Sequence of chain 1.B:
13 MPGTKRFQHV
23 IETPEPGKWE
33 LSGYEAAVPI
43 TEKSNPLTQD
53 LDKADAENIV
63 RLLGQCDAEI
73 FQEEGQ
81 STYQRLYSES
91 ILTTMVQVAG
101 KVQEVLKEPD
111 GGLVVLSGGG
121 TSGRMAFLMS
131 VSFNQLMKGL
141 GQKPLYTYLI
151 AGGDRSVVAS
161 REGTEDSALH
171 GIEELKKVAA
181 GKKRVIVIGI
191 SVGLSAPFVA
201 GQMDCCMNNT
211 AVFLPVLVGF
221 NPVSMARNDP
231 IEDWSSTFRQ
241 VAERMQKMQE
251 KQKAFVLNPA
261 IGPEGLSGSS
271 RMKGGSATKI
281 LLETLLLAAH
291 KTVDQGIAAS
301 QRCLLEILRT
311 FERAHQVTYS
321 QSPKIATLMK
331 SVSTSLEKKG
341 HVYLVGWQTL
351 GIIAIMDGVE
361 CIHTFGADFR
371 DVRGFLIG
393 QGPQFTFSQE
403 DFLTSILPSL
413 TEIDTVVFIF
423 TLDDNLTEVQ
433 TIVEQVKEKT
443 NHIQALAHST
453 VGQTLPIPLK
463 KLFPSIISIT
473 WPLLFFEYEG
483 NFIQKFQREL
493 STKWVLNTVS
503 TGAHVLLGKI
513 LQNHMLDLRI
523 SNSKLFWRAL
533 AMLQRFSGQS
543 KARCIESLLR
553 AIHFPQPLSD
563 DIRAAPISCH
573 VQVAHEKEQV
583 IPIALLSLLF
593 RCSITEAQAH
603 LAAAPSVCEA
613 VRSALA

Binding-site contacts:
Ligand atom C5 contacts residue GLY120 of chain 1.B at 4.0 Å.
Ligand atom C5 contacts residue GLU165 of chain 1.B at 3.3 Å.
Ligand atom O1P contacts residue VAL192 of chain 1.B at 3.0 Å (h-bond).
Ligand atom O4 contacts residue GLY119 of chain 1.B at 4.0 Å.
Ligand atom O5 contacts residue GLU165 of chain 1.B at 2.5 Å (salt-bridge).
Ligand atom P contacts residue LYS526 of chain 1.B at 3.9 Å.
Ligand atom O6 contacts residue LYS526 of chain 1.B at 3.0 Å (salt-bridge).
Ligand atom O3 contacts residue GLU162 of chain 1.B at 2.6 Å (salt-bridge).
Ligand atom O3 contacts residue GLY120 of chain 1.B at 3.6 Å.
Ligand atom O3P contacts residue VAL192 of chain 1.B at 3.7 Å.
Ligand atom O4 contacts residue SER122 of chain 1.B at 4.0 Å.
Ligand atom C6 contacts residue GLU165 of chain 1.B at 3.7 Å.
Ligand atom O2P contacts residue VAL192 of chain 1.B at 2.9 Å (h-bond).
Ligand atom O1 contacts residue SER269 of chain 1.B at 3.5 Å.
Ligand atom P contacts residue VAL192 of chain 1.B at 3.3 Å.
Ligand atom O4 contacts residue THR121 of chain 1.B at 2.9 Å (h-bond).
Ligand atom C4 contacts residue SER270 of chain 1.B at 4.0 Å.
Ligand atom O2 contacts residue HIS363 of chain 1.B at 2.9 Å (h-bond).
Ligand atom C1 contacts residue ARG271 of chain 1.B at 3.5 Å.
Ligand atom O2 contacts residue GLU162 of chain 1.B at 3.6 Å (salt-bridge).
Ligand atom O3P contacts residue SER191 of chain 1.B at 2.2 Å (h-bond).
Ligand atom C5 contacts residue LYS526 of chain 1.B at 3.8 Å.
Ligand atom O1P contacts residue SER191 of chain 1.B at 3.3 Å (h-bond).
Ligand atom O3 contacts residue THR121 of chain 1.B at 3.9 Å.
Ligand atom O1P contacts residue LYS526 of chain 1.B at 3.6 Å.
Ligand atom C3 contacts residue GLU162 of chain 1.B at 3.5 Å.
Ligand atom O1 contacts residue SER270 of chain 1.B at 3.3 Å (h-bond).
Ligand atom O3 contacts residue HIS363 of chain 1.B at 4.1 Å.
Ligand atom O4 contacts residue GLY120 of chain 1.B at 3.6 Å.
Ligand atom C6 contacts residue GLY119 of chain 1.B at 3.5 Å.
Ligand atom O2P contacts residue SER122 of chain 1.B at 2.6 Å (h-bond).
Ligand atom O3P contacts residue ALA196 of chain 1.B at 3.6 Å.
Ligand atom O1 contacts residue ARG271 of chain 1.B at 3.0 Å (salt-bridge).
Ligand atom C1 contacts residue SER270 of chain 1.B at 3.3 Å.
Ligand atom C2 contacts residue THR121 of chain 1.B at 4.0 Å.
Ligand atom O1P contacts residue GLY193 of chain 1.B at 2.9 Å (h-bond).
Ligand atom O5 contacts residue LYS526 of chain 1.B at 3.1 Å (salt-bridge).
Ligand atom C6 contacts residue LYS526 of chain 1.B at 3.9 Å.
Ligand atom O2P contacts residue SER191 of chain 1.B at 3.6 Å.
Ligand atom P contacts residue SER191 of chain 1.B at 3.3 Å.

This protein binds this small molecule.
Small molecule (SMILES): O=P(O)(O)OC[C@@H](O)[C@@H](O)[C@H](O)[C@@H](O)CO